Sequence of chain 1.A:
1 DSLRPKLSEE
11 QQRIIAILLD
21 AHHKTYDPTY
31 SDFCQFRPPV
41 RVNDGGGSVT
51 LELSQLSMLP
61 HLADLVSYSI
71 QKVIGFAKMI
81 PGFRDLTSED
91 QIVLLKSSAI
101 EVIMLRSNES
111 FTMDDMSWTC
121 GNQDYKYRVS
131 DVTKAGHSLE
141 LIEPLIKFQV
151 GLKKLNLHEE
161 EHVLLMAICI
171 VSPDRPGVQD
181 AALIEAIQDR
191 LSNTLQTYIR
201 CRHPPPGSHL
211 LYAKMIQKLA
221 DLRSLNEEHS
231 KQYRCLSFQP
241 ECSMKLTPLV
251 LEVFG

This protein binds this small molecule.
Small molecule (SMILES): C[C@H](CCCC(C)(C)O)[C@H]1CC[C@@H]2C(/C=C/C3=C[C@@H](O)[C@@H](CCCO)[C@H](O)C3)=CCC[C@@]21C

Binding-site contacts:
Ligand atom O35 contacts residue TYR26 of chain 1.A at 3.8 Å.
Ligand atom O35 contacts residue TYR68 of chain 1.A at 3.8 Å.
Ligand atom O21 contacts residue HIS137 of chain 1.A at 2.8 Å (h-bond).
Ligand atom C34 contacts residue ASP27 of chain 1.A at 3.8 Å.
Ligand atom O21 contacts residue HIS229 of chain 1.A at 2.6 Å (h-bond).
Ligand atom C1 contacts residue VAL132 of chain 1.A at 3.6 Å (hydrophobic).
Ligand atom C20 contacts residue HIS137 of chain 1.A at 3.6 Å.
Ligand atom C25 contacts residue SER69 of chain 1.A at 3.9 Å.
Ligand atom C17 contacts residue HIS229 of chain 1.A at 3.7 Å.
Ligand atom O35 contacts residue ASP27 of chain 1.A at 3.9 Å.
Ligand atom C20 contacts residue LEU59 of chain 1.A at 3.5 Å (hydrophobic).
Ligand atom C23 contacts residue LEU65 of chain 1.A at 3.6 Å (hydrophobic).
Ligand atom C29 contacts residue SER110 of chain 1.A at 3.5 Å.
Ligand atom C1 contacts residue TRP118 of chain 1.A at 3.7 Å (hydrophobic).
Ligand atom O35 contacts residue ARG106 of chain 1.A at 2.9 Å (salt-bridge).
Ligand atom O30 contacts residue SER107 of chain 1.A at 3.4 Å.
Ligand atom C15 contacts residue VAL66 of chain 1.A at 3.9 Å (hydrophobic).
Ligand atom O30 contacts residue SER110 of chain 1.A at 2.9 Å (h-bond).
Ligand atom C17 contacts residue VAL66 of chain 1.A at 3.9 Å (hydrophobic).
Ligand atom C28 contacts residue TYR26 of chain 1.A at 3.7 Å (hydrophobic).
Ligand atom C26 contacts residue SER69 of chain 1.A at 3.8 Å.
Ligand atom C29 contacts residue CYS120 of chain 1.A at 3.9 Å (hydrophobic).
Ligand atom O30 contacts residue TYR26 of chain 1.A at 2.8 Å (h-bond).
Ligand atom C33 contacts residue ARG106 of chain 1.A at 3.7 Å.
Ligand atom O31 contacts residue ARG106 of chain 1.A at 3.0 Å (salt-bridge).
Ligand atom C18 contacts residue HIS137 of chain 1.A at 3.6 Å.
Ligand atom C33 contacts residue TYR26 of chain 1.A at 3.3 Å (hydrophobic).
Ligand atom O31 contacts residue SER69 of chain 1.A at 2.8 Å (h-bond).
Ligand atom C25 contacts residue SER107 of chain 1.A at 3.5 Å.
Ligand atom O35 contacts residue THR25 of chain 1.A at 3.6 Å (h-bond).
Ligand atom C23 contacts residue SER107 of chain 1.A at 3.6 Å.
Ligand atom C2 contacts residue TRP118 of chain 1.A at 3.6 Å (hydrophobic).
Ligand atom C26 contacts residue ARG106 of chain 1.A at 3.8 Å.
Ligand atom C18 contacts residue HIS229 of chain 1.A at 3.7 Å.
Ligand atom C16 contacts residue HIS137 of chain 1.A at 3.6 Å.
Ligand atom C24 contacts residue LEU65 of chain 1.A at 3.8 Å (hydrophobic).
Ligand atom C28 contacts residue SER110 of chain 1.A at 3.6 Å.
Ligand atom C24 contacts residue SER107 of chain 1.A at 3.6 Å.
Ligand atom C14 contacts residue LEU141 of chain 1.A at 3.8 Å (hydrophobic).
Ligand atom C6 contacts residue VAL132 of chain 1.A at 3.6 Å (hydrophobic).